A small-molecule ligand and the protein it binds are described below.
Small molecule (SMILES): CC(C)C[C@H](NC(=O)CN)C(=O)N[C@H](C(=O)N[C@H](C(=O)NCC(=O)N[C@@H](CO)C(=O)N[C@@H](CC(C)C)C(=O)N[C@@H](CCCN=C(N)N)C(=O)NCC=O)C(C)C)[C@@H](C)O

Sequence of chain 4.A:
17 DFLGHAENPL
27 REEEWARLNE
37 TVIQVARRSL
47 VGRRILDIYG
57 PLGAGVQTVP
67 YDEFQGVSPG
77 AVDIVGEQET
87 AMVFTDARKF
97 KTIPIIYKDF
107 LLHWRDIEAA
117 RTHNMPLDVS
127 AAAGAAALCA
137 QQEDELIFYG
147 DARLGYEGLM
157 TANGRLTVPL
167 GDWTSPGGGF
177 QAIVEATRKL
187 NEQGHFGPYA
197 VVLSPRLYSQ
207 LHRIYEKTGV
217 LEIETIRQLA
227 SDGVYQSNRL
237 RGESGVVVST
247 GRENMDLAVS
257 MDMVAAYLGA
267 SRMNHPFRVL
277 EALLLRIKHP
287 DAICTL

Binding-site contacts:
Ligand atom N contacts residue ASP258 of chain 4.A at 3.0 Å (salt-bridge).
Ligand atom C contacts residue ASP258 of chain 4.A at 3.6 Å.
Ligand atom O contacts residue ARG50 of chain 4.A at 3.6 Å.
Ligand atom CB contacts residue ASP258 of chain 4.A at 3.5 Å.
Ligand atom NH2 contacts residue ARG50 of chain 4.A at 3.3 Å (salt-bridge).
Ligand atom CA contacts residue ARG50 of chain 4.A at 3.5 Å.
Ligand atom N contacts residue ASP258 of chain 4.A at 2.8 Å (salt-bridge).
Ligand atom CG2 contacts residue ALA42 of chain 4.A at 3.7 Å (hydrophobic).
Ligand atom NH1 contacts residue ASP228 of chain 4.A at 2.7 Å (salt-bridge).
Ligand atom CA contacts residue ASP258 of chain 4.A at 3.7 Å.
Ligand atom N contacts residue ARG49 of chain 4.A at 3.6 Å.
Ligand atom O contacts residue ARG43 of chain 4.A at 3.0 Å (salt-bridge).
Ligand atom OG1 contacts residue MET259 of chain 4.A at 2.8 Å (h-bond).
Ligand atom OG1 contacts residue ILE39 of chain 4.A at 3.5 Å.
Ligand atom N contacts residue ARG49 of chain 4.A at 3.6 Å.
Ligand atom O contacts residue ILE39 of chain 4.A at 3.6 Å.
Ligand atom CA contacts residue ASP258 of chain 4.A at 3.7 Å.
Ligand atom C contacts residue ILE39 of chain 4.A at 3.6 Å (hydrophobic).
Ligand atom CB contacts residue ASP258 of chain 4.A at 3.7 Å.
Ligand atom CD contacts residue ARG50 of chain 4.A at 3.6 Å.
Ligand atom N contacts residue ILE39 of chain 4.A at 3.7 Å.
Ligand atom CA contacts residue ASP258 of chain 4.A at 3.5 Å.
Ligand atom O contacts residue ARG43 of chain 4.A at 3.1 Å (salt-bridge).
Ligand atom NE contacts residue ASP53 of chain 4.A at 3.7 Å.
Ligand atom CB contacts residue ILE39 of chain 4.A at 3.6 Å (hydrophobic).
Ligand atom N contacts residue ARG49 of chain 4.A at 3.0 Å (salt-bridge).
Ligand atom CB contacts residue ARG50 of chain 4.A at 3.7 Å.
Ligand atom CG2 contacts residue MET259 of chain 4.A at 3.7 Å (hydrophobic).
Ligand atom OG1 contacts residue ASP258 of chain 4.A at 3.3 Å.
Ligand atom C contacts residue ARG49 of chain 4.A at 3.4 Å.
Ligand atom N contacts residue ASP258 of chain 4.A at 2.9 Å (salt-bridge).
Ligand atom CA contacts residue ARG49 of chain 4.A at 3.5 Å.
Ligand atom CD contacts residue LEU52 of chain 4.A at 3.5 Å (hydrophobic).
Ligand atom O contacts residue ARG49 of chain 4.A at 3.1 Å (salt-bridge).
Ligand atom CD2 contacts residue ASP258 of chain 4.A at 3.5 Å.
Ligand atom C contacts residue ASP258 of chain 4.A at 3.7 Å.
Ligand atom NH1 contacts residue THR246 of chain 4.A at 3.0 Å (h-bond).
Ligand atom CD2 contacts residue ARG43 of chain 4.A at 3.7 Å.
Ligand atom CB contacts residue MET259 of chain 4.A at 3.8 Å (hydrophobic).
Ligand atom CB contacts residue ARG49 of chain 4.A at 3.5 Å.